Sequence of chain 5.A:
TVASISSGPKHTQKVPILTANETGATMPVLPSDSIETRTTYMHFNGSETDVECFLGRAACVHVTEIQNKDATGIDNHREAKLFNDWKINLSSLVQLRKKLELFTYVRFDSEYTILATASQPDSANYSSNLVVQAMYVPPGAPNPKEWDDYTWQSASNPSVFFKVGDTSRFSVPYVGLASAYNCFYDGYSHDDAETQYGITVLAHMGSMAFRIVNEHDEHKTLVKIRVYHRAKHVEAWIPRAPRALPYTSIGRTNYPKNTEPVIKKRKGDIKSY

This small molecule binds to this protein.
Small molecule (SMILES): Cc1cc(CCCCCOc2ccc(C3=NCCO3)cc2)on1

Binding-site contacts:
Ligand atom O1A contacts residue PHE186 of chain 5.A at 3.0 Å.
Ligand atom C5B contacts residue TYR128 of chain 5.A at 4.0 Å (hydrophobic).
Ligand atom N3A contacts residue PHE186 of chain 5.A at 4.0 Å.
Ligand atom C2A contacts residue PHE186 of chain 5.A at 3.3 Å (hydrophobic).
Ligand atom C5 contacts residue MET221 of chain 5.A at 3.6 Å (hydrophobic).
Ligand atom C5B contacts residue MET224 of chain 5.A at 3.8 Å (hydrophobic).
Ligand atom C3C contacts residue TYR128 of chain 5.A at 3.4 Å (hydrophobic).
Ligand atom C2B contacts residue VAL188 of chain 5.A at 3.5 Å (hydrophobic).
Ligand atom C6B contacts residue TYR128 of chain 5.A at 3.3 Å (hydrophobic).
Ligand atom C1C contacts residue MET221 of chain 5.A at 4.0 Å (hydrophobic).
Ligand atom N3A contacts residue ALA24 of chain 5.C at 3.8 Å.
Ligand atom O1 contacts residue MET221 of chain 5.A at 2.5 Å (h-bond).
Ligand atom C1B contacts residue ILE104 of chain 5.A at 4.0 Å (hydrophobic).
Ligand atom C5A contacts residue ALA150 of chain 5.A at 4.0 Å (hydrophobic).
Ligand atom C1B contacts residue VAL188 of chain 5.A at 3.8 Å (hydrophobic).
Ligand atom C2A contacts residue TYR152 of chain 5.A at 3.6 Å (hydrophobic).
Ligand atom C5A contacts residue VAL176 of chain 5.A at 3.6 Å (hydrophobic).
Ligand atom C1C contacts residue LEU106 of chain 5.A at 4.0 Å (hydrophobic).
Ligand atom C5B contacts residue PHE186 of chain 5.A at 3.9 Å (hydrophobic).
Ligand atom C4A contacts residue PRO174 of chain 5.A at 3.1 Å (hydrophobic).
Ligand atom C2C contacts residue TYR197 of chain 5.A at 3.7 Å (hydrophobic).
Ligand atom C4B contacts residue PHE186 of chain 5.A at 3.6 Å (hydrophobic).
Ligand atom C5C contacts residue VAL191 of chain 5.A at 3.8 Å (hydrophobic).
Ligand atom C5A contacts residue PHE186 of chain 5.A at 3.5 Å (hydrophobic).
Ligand atom C4B contacts residue TYR152 of chain 5.A at 3.8 Å (hydrophobic).
Ligand atom C3B contacts residue VAL188 of chain 5.A at 3.8 Å (hydrophobic).
Ligand atom O1B contacts residue ILE104 of chain 5.A at 3.9 Å.
Ligand atom N3A contacts residue PRO174 of chain 5.A at 3.7 Å.
Ligand atom C6B contacts residue ILE104 of chain 5.A at 3.6 Å (hydrophobic).
Ligand atom C1B contacts residue TYR128 of chain 5.A at 3.6 Å (hydrophobic).
Ligand atom N2 contacts residue MET221 of chain 5.A at 3.4 Å (h-bond).
Ligand atom O1B contacts residue TYR128 of chain 5.A at 3.4 Å (h-bond).
Ligand atom C4C contacts residue VAL191 of chain 5.A at 3.0 Å (hydrophobic).
Ligand atom C4 contacts residue LEU106 of chain 5.A at 3.5 Å (hydrophobic).
Ligand atom C2C contacts residue MET221 of chain 5.A at 4.0 Å (hydrophobic).
Ligand atom N3A contacts residue TYR152 of chain 5.A at 3.5 Å.
Ligand atom C1C contacts residue TYR128 of chain 5.A at 3.9 Å (hydrophobic).
Ligand atom C4C contacts residue VAL188 of chain 5.A at 3.7 Å (hydrophobic).
Ligand atom C3B contacts residue TYR152 of chain 5.A at 3.7 Å (hydrophobic).
Ligand atom C5C contacts residue VAL188 of chain 5.A at 4.1 Å (hydrophobic).

Sequence of chain 5.C:
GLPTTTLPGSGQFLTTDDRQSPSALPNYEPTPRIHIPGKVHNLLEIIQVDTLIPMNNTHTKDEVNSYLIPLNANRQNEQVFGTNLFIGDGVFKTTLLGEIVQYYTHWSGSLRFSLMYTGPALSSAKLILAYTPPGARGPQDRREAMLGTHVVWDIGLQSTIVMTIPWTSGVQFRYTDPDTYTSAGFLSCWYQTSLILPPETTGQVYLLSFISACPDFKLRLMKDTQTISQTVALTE